Sequence of chain 1.A:
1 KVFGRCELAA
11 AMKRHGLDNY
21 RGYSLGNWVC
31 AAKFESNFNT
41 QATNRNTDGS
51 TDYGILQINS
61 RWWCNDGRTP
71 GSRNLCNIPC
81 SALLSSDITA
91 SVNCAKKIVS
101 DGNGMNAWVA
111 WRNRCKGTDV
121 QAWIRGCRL

A small-molecule ligand and the protein it binds are described below.
Small molecule (SMILES): [NH3+][Pt]1([NH3+])OC(=O)C2(CCC2)C(=O)O1

Binding-site contacts:
Ligand atom O1 contacts residue HIS15 of chain 1.A at 3.2 Å (h-bond).
Ligand atom C2 contacts residue ASP87 of chain 1.A at 4.2 Å.
Ligand atom C1 contacts residue ALA11 of chain 1.A at 3.2 Å (hydrophobic).
Ligand atom PT1 contacts residue ILE88 of chain 1.A at 4.0 Å.
Ligand atom PT1 contacts residue ARG14 of chain 1.A at 3.5 Å.
Ligand atom O1 contacts residue ALA11 of chain 1.A at 4.1 Å.
Ligand atom PT1 contacts residue THR89 of chain 1.A at 4.0 Å.
Ligand atom O2 contacts residue ALA11 of chain 1.A at 4.1 Å.
Ligand atom O2 contacts residue SER86 of chain 1.A at 3.9 Å.
Ligand atom C1 contacts residue HIS15 of chain 1.A at 4.3 Å.
Ligand atom O2 contacts residue ILE88 of chain 1.A at 3.5 Å (h-bond).
Ligand atom PT1 contacts residue HIS15 of chain 1.A at 2.8 Å.
Ligand atom C1 contacts residue ARG14 of chain 1.A at 3.7 Å.
Ligand atom C2 contacts residue ILE88 of chain 1.A at 4.5 Å (hydrophobic).
Ligand atom C2 contacts residue PHE3 of chain 1.A at 3.9 Å (hydrophobic).
Ligand atom O2 contacts residue HIS15 of chain 1.A at 4.3 Å.
Ligand atom O4 contacts residue ARG14 of chain 1.A at 3.2 Å.
Ligand atom O4 contacts residue ALA11 of chain 1.A at 3.4 Å.
Ligand atom O2 contacts residue ASP87 of chain 1.A at 3.9 Å.
Ligand atom PT1 contacts residue ASP87 of chain 1.A at 3.6 Å.
Ligand atom O2 contacts residue PHE3 of chain 1.A at 4.2 Å.
Ligand atom O1 contacts residue ARG14 of chain 1.A at 2.8 Å (salt-bridge).
Ligand atom C2 contacts residue SER86 of chain 1.A at 3.5 Å.